Sequence of chain 1.B:
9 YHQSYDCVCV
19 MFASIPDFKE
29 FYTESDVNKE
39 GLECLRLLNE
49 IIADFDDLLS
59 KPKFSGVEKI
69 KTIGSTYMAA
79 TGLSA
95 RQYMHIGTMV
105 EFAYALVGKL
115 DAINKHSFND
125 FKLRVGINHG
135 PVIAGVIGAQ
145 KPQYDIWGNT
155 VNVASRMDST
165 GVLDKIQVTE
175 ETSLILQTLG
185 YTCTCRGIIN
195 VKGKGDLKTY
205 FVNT

The small molecule below binds the protein below.
Small molecule (SMILES): Nc1ncnc2c1ncn2[C@@H]1CC[C@H](CO[P](=O)(O)O[P](=O)(O)OP(=O)(O)O)O1

Sequence of chain 1.A:
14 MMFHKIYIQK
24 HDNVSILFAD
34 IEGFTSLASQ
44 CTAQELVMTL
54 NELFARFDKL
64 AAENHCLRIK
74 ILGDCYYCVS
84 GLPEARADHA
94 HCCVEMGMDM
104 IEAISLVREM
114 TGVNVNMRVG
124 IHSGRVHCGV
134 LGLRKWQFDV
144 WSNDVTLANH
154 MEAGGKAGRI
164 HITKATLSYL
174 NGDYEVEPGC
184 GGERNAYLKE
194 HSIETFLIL

Binding-site contacts:
Ligand atom PB contacts residue MG1 of chain 1.E at 3.1 Å.
Ligand atom O2G contacts residue ARG121 of chain 1.A at 3.3 Å (salt-bridge).
Ligand atom O2G contacts residue ILE34 of chain 1.A at 3.2 Å (h-bond).
Ligand atom O1B contacts residue ASP77 of chain 1.A at 3.1 Å (salt-bridge).
Ligand atom PA contacts residue MG1 of chain 1.D at 3.4 Å.
Ligand atom O3B contacts residue MG1 of chain 1.E at 3.3 Å.
Ligand atom O3A contacts residue MG1 of chain 1.E at 3.4 Å.
Ligand atom N6 contacts residue ASP149 of chain 1.B at 2.8 Å (salt-bridge).
Ligand atom O2G contacts residue MG1 of chain 1.E at 2.0 Å.
Ligand atom O3G contacts residue LYS196 of chain 1.B at 3.4 Å (salt-bridge).
Ligand atom C5' contacts residue MG1 of chain 1.D at 3.4 Å.
Ligand atom C4 contacts residue GLY76 of chain 1.A at 3.4 Å.
Ligand atom O5' contacts residue THR38 of chain 1.A at 3.4 Å (h-bond).
Ligand atom O3B contacts residue LYS196 of chain 1.B at 3.3 Å (salt-bridge).
Ligand atom O1B contacts residue ILE34 of chain 1.A at 3.2 Å (h-bond).
Ligand atom C8 contacts residue ASN156 of chain 1.B at 3.0 Å.
Ligand atom O3B contacts residue GLY36 of chain 1.A at 3.4 Å (h-bond).
Ligand atom N7 contacts residue GLY76 of chain 1.A at 3.2 Å.
Ligand atom PG contacts residue LYS196 of chain 1.B at 3.2 Å.
Ligand atom O2A contacts residue MG1 of chain 1.E at 2.3 Å.
Ligand atom O3G contacts residue GLY36 of chain 1.A at 3.4 Å (h-bond).
Ligand atom O2B contacts residue PHE37 of chain 1.A at 3.3 Å (h-bond).
Ligand atom PG contacts residue MG1 of chain 1.E at 3.2 Å.
Ligand atom C5 contacts residue GLY76 of chain 1.A at 3.2 Å.
Ligand atom PA contacts residue MG1 of chain 1.E at 3.4 Å.
Ligand atom C2' contacts residue SER159 of chain 1.B at 3.3 Å.
Ligand atom O2G contacts residue ASP33 of chain 1.A at 2.6 Å (salt-bridge).
Ligand atom O1B contacts residue MG1 of chain 1.E at 2.0 Å.
Ligand atom O2A contacts residue MG1 of chain 1.D at 2.2 Å.
Ligand atom O1G contacts residue LYS196 of chain 1.B at 2.5 Å (salt-bridge).
Ligand atom O3A contacts residue ARG160 of chain 1.B at 3.3 Å (salt-bridge).
Ligand atom O2B contacts residue THR38 of chain 1.A at 3.2 Å (h-bond).
Ligand atom N1 contacts residue LYS69 of chain 1.B at 3.0 Å (salt-bridge).
Ligand atom O2A contacts residue ASP77 of chain 1.A at 3.5 Å (salt-bridge).
Ligand atom O1B contacts residue PHE37 of chain 1.A at 2.9 Å (h-bond).
Ligand atom C6 contacts residue GLY76 of chain 1.A at 3.3 Å.
Ligand atom N6 contacts residue ILE150 of chain 1.B at 3.1 Å (h-bond).
Ligand atom C5' contacts residue ASP77 of chain 1.A at 3.4 Å.
Ligand atom O3G contacts residue ARG121 of chain 1.A at 3.2 Å (salt-bridge).
Ligand atom O1A contacts residue ARG160 of chain 1.B at 3.2 Å (salt-bridge).